Binding-site contacts:
Ligand atom O5' contacts residue ASP104 of chain 1.A at 3.1 Å (salt-bridge).
Ligand atom P contacts residue ASP104 of chain 1.A at 3.4 Å.
Ligand atom O5' contacts residue MG1 of chain 1.D at 3.7 Å.
Ligand atom N3 contacts residue VAL152 of chain 1.A at 3.7 Å.
Ligand atom OP1 contacts residue ASP102 of chain 1.A at 3.1 Å (salt-bridge).
Ligand atom O2 contacts residue ILE147 of chain 1.A at 3.7 Å.
Ligand atom C4 contacts residue ARG151 of chain 1.A at 3.4 Å.
Ligand atom C2' contacts residue ASN177 of chain 1.A at 3.3 Å.
Ligand atom OP2 contacts residue ALA150 of chain 1.A at 3.5 Å.
Ligand atom OP1 contacts residue ASP104 of chain 1.A at 3.3 Å (salt-bridge).
Ligand atom O4' contacts residue ILE154 of chain 1.A at 3.7 Å.
Ligand atom OP1 contacts residue MG1 of chain 1.C at 2.2 Å.
Ligand atom C4' contacts residue ASP167 of chain 1.A at 3.5 Å.
Ligand atom O3' contacts residue ASP167 of chain 1.A at 3.5 Å (salt-bridge).
Ligand atom O4 contacts residue GLN149 of chain 1.A at 3.1 Å (h-bond).
Ligand atom OP2 contacts residue ARG151 of chain 1.A at 2.6 Å (salt-bridge).
Ligand atom O4 contacts residue HIS346 of chain 1.A at 3.3 Å (h-bond).
Ligand atom O3' contacts residue ASP104 of chain 1.A at 2.8 Å (salt-bridge).
Ligand atom O2' contacts residue PHE89 of chain 1.A at 3.5 Å.
Ligand atom C3' contacts residue ASP104 of chain 1.A at 3.7 Å.
Ligand atom O4 contacts residue ARG151 of chain 1.A at 2.4 Å (salt-bridge).
Ligand atom O5' contacts residue MG1 of chain 1.C at 3.1 Å.
Ligand atom P contacts residue MG1 of chain 1.D at 2.7 Å.
Ligand atom O3' contacts residue GLY90 of chain 1.A at 3.7 Å.
Ligand atom O2' contacts residue THR178 of chain 1.A at 3.4 Å (h-bond).
Ligand atom N3 contacts residue TYR214 of chain 1.A at 3.6 Å.
Ligand atom O2' contacts residue MG1 of chain 1.D at 3.7 Å.
Ligand atom C4 contacts residue VAL152 of chain 1.A at 3.7 Å (hydrophobic).
Ligand atom OP1 contacts residue ARG151 of chain 1.A at 3.0 Å (salt-bridge).
Ligand atom O3' contacts residue MG1 of chain 1.D at 2.1 Å.
Ligand atom O2' contacts residue GLY174 of chain 1.A at 3.4 Å (h-bond).
Ligand atom C6 contacts residue ALA150 of chain 1.A at 3.7 Å (hydrophobic).
Ligand atom O2' contacts residue ASP104 of chain 1.A at 2.8 Å (salt-bridge).
Ligand atom P contacts residue MG1 of chain 1.C at 3.3 Å.
Ligand atom O2' contacts residue ASN177 of chain 1.A at 2.7 Å (h-bond).
Ligand atom O4' contacts residue PHE89 of chain 1.A at 3.6 Å.
Ligand atom C2' contacts residue ASP104 of chain 1.A at 3.6 Å.
Ligand atom OP1 contacts residue MG1 of chain 1.D at 2.3 Å.
Ligand atom C3' contacts residue MG1 of chain 1.D at 3.3 Å.
Ligand atom O2 contacts residue ASN177 of chain 1.A at 2.7 Å (h-bond).

A protein and the small-molecule ligand that binds it are described below.
Small molecule (SMILES): O=c1ccn([C@@H]2O[C@H](CO[P](=O)(O)O[C@H]3[C@@H](O)[C@H](n4ccc(=O)[nH]c4=O)O[C@@H]3CO[P](=O)(O)O[C@H]3[C@@H](O)[C@H](n4ccc(=O)[nH]c4=O)O[C@@H]3CO[P](=O)(O)O[C@H]3[C@@H](O)[C@H](n4ccc(=O)[nH]c4=O)O[C@@H]3CO)[C@@H](O)[C@H]2O)c(=O)[nH]1

Sequence of chain 1.A:
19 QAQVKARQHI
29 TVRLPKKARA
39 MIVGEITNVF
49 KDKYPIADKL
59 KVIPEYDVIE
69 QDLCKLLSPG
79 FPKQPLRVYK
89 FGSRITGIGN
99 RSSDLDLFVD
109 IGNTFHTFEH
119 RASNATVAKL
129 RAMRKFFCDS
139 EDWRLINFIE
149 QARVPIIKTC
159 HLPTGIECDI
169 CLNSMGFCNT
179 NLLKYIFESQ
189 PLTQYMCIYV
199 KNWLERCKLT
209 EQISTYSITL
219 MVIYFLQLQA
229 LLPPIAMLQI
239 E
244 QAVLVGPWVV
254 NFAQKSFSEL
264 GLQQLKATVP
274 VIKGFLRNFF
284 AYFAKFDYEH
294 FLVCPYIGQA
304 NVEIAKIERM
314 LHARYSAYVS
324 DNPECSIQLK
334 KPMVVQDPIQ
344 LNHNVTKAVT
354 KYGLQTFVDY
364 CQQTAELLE